This protein binds this small molecule.
Small molecule (SMILES): C[C@H](O)CO[C@H](C)CO[C@H](C)CO[C@@H](C)CO[C@@H](C)CO[C@@H](C)COC[C@@H](C)O

Sequence of chain 1.A:
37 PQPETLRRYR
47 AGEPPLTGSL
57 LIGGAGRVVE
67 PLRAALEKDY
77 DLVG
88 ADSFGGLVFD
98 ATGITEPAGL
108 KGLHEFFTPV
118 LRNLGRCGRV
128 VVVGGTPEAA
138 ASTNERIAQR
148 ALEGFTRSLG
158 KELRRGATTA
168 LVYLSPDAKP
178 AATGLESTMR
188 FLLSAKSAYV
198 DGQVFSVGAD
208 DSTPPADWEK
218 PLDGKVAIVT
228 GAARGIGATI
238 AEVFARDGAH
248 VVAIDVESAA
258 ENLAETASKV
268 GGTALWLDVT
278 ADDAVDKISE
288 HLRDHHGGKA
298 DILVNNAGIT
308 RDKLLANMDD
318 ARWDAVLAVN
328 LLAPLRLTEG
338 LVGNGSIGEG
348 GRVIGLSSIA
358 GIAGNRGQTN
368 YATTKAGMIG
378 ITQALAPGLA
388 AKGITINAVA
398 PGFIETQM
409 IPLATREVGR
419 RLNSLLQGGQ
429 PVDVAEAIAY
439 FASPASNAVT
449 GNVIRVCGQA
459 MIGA

Binding-site contacts:
Ligand atom C28 contacts residue GLU346 of chain 1.A at 3.6 Å.
Ligand atom C26 contacts residue ALA387 of chain 1.A at 3.6 Å (hydrophobic).
Ligand atom O23 contacts residue ALA388 of chain 1.A at 4.0 Å.
Ligand atom C24 contacts residue GLU346 of chain 1.A at 4.3 Å.
Ligand atom C22 contacts residue ALA387 of chain 1.A at 4.4 Å (hydrophobic).
Ligand atom C21 contacts residue ALA387 of chain 1.A at 4.2 Å (hydrophobic).
Ligand atom O29 contacts residue GLU346 of chain 1.A at 4.4 Å.
Ligand atom O29 contacts residue LYS389 of chain 1.A at 4.1 Å.
Ligand atom C27 contacts residue ALA388 of chain 1.A at 4.2 Å (hydrophobic).
Ligand atom C22 contacts residue ALA388 of chain 1.A at 4.3 Å (hydrophobic).
Ligand atom C27 contacts residue GLU346 of chain 1.A at 4.3 Å.
Ligand atom O29 contacts residue GLY390 of chain 1.A at 4.2 Å.
Ligand atom O23 contacts residue GLY390 of chain 1.A at 4.4 Å.
Ligand atom O29 contacts residue ALA388 of chain 1.A at 3.2 Å (h-bond).
Ligand atom C26 contacts residue ALA388 of chain 1.A at 3.4 Å (hydrophobic).
Ligand atom C25 contacts residue ASP207 of chain 1.A at 3.9 Å.